Binding-site contacts:
Ligand atom C1 contacts residue TRP374 of chain 49.A at 3.6 Å (hydrophobic).
Ligand atom S1 contacts residue ARG224 of chain 49.A at 4.3 Å.
Ligand atom O2S contacts residue ARG224 of chain 49.A at 4.5 Å.
Ligand atom O1S contacts residue LYS215 of chain 49.A at 2.7 Å (salt-bridge).
Ligand atom C8 contacts residue C151 of chain 49.D at 3.7 Å.
Ligand atom C16 contacts residue ASP229 of chain 49.A at 4.3 Å.
Ligand atom O1S contacts residue GLY222 of chain 49.A at 2.3 Å (h-bond).
Ligand atom O3S contacts residue PHE223 of chain 49.A at 3.9 Å.
Ligand atom S1 contacts residue LYS215 of chain 49.A at 4.1 Å.
Ligand atom C12 contacts residue C151 of chain 49.D at 3.4 Å.
Ligand atom O3S contacts residue ARG224 of chain 49.A at 2.9 Å (salt-bridge).
Ligand atom C13 contacts residue C151 of chain 49.D at 4.5 Å.
Ligand atom O1S contacts residue PHE223 of chain 49.A at 4.5 Å.
Ligand atom O3S contacts residue GLY222 of chain 49.A at 2.9 Å (h-bond).
Ligand atom C7 contacts residue C151 of chain 49.D at 3.4 Å.
Ligand atom S1 contacts residue TRP374 of chain 49.A at 4.0 Å.
Ligand atom C9 contacts residue C151 of chain 49.D at 3.4 Å.
Ligand atom C3 contacts residue TRP374 of chain 49.A at 4.3 Å (hydrophobic).
Ligand atom C11 contacts residue C151 of chain 49.D at 3.5 Å.
Ligand atom C6 contacts residue C151 of chain 49.D at 4.2 Å.
Ligand atom O2S contacts residue GLY222 of chain 49.A at 3.3 Å (h-bond).
Ligand atom C5 contacts residue C151 of chain 49.D at 4.0 Å.
Ligand atom C10 contacts residue C151 of chain 49.D at 3.4 Å.
Ligand atom S1 contacts residue GLY222 of chain 49.A at 3.0 Å (h-bond).
Ligand atom O3S contacts residue TRP374 of chain 49.A at 3.3 Å.
Ligand atom O1S contacts residue TRP374 of chain 49.A at 4.3 Å.
Ligand atom C2 contacts residue TRP374 of chain 49.A at 4.1 Å (hydrophobic).

Sequence of chain 49.A:
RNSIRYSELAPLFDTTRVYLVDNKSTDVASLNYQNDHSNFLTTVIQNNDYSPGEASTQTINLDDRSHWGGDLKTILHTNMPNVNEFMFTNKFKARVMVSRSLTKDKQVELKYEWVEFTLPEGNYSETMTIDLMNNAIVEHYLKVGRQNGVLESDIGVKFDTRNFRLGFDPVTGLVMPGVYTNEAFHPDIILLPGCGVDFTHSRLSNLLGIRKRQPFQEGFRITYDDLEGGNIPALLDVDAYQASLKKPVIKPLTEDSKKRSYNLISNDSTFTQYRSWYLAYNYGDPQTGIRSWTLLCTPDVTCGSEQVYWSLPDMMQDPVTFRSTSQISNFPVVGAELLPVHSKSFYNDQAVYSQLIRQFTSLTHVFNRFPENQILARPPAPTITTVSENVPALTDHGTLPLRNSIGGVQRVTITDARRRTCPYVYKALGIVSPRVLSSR

A small-molecule ligand and the protein it binds are described below.
Small molecule (SMILES): CCCCCCCCCCCC[N+](C)(C)CCCS(=O)(=O)O